Sequence of chain 17.C:
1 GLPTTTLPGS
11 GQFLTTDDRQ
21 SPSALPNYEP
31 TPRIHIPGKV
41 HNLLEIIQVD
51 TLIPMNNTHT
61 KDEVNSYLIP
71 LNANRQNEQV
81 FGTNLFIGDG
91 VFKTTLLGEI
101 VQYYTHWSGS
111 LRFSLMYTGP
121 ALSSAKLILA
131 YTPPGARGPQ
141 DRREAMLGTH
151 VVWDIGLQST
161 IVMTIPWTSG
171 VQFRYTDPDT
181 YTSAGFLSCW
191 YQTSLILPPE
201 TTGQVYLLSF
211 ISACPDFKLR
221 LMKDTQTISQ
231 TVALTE

Binding-site contacts:
Ligand atom C4 contacts residue LEU106 of chain 17.A at 3.9 Å (hydrophobic).
Ligand atom C2C contacts residue TYR197 of chain 17.A at 3.7 Å (hydrophobic).
Ligand atom O1 contacts residue LEU106 of chain 17.A at 3.7 Å.
Ligand atom O1B contacts residue TYR128 of chain 17.A at 3.4 Å (h-bond).
Ligand atom C5B contacts residue PHE186 of chain 17.A at 3.9 Å (hydrophobic).
Ligand atom C4C contacts residue VAL191 of chain 17.A at 3.0 Å (hydrophobic).
Ligand atom N3A contacts residue PRO174 of chain 17.A at 3.7 Å.
Ligand atom C2A contacts residue TYR152 of chain 17.A at 3.6 Å (hydrophobic).
Ligand atom C4 contacts residue TYR197 of chain 17.A at 3.8 Å (hydrophobic).
Ligand atom C3B contacts residue TYR152 of chain 17.A at 3.7 Å (hydrophobic).
Ligand atom N3A contacts residue TYR152 of chain 17.A at 3.5 Å.
Ligand atom O1B contacts residue ILE104 of chain 17.A at 3.9 Å.
Ligand atom C1B contacts residue TYR128 of chain 17.A at 3.6 Å (hydrophobic).
Ligand atom C4C contacts residue VAL188 of chain 17.A at 3.7 Å (hydrophobic).
Ligand atom C1B contacts residue VAL188 of chain 17.A at 3.8 Å (hydrophobic).
Ligand atom C4B contacts residue TYR152 of chain 17.A at 3.8 Å (hydrophobic).
Ligand atom C5C contacts residue VAL191 of chain 17.A at 3.8 Å (hydrophobic).
Ligand atom N2 contacts residue LEU106 of chain 17.A at 3.8 Å.
Ligand atom C2B contacts residue VAL188 of chain 17.A at 3.5 Å (hydrophobic).
Ligand atom C5 contacts residue LEU106 of chain 17.A at 3.8 Å (hydrophobic).
Ligand atom C5A contacts residue PHE186 of chain 17.A at 3.5 Å (hydrophobic).
Ligand atom C4A contacts residue PRO174 of chain 17.A at 3.1 Å (hydrophobic).
Ligand atom C6B contacts residue TYR128 of chain 17.A at 3.3 Å (hydrophobic).
Ligand atom C5A contacts residue VAL176 of chain 17.A at 3.6 Å (hydrophobic).
Ligand atom N3A contacts residue ALA24 of chain 17.C at 3.8 Å.
Ligand atom C3 contacts residue ASN219 of chain 17.A at 4.0 Å.
Ligand atom C5B contacts residue MET224 of chain 17.A at 3.8 Å (hydrophobic).
Ligand atom C31 contacts residue ASN219 of chain 17.A at 3.3 Å.
Ligand atom C3C contacts residue TYR128 of chain 17.A at 3.4 Å (hydrophobic).
Ligand atom O1 contacts residue MET221 of chain 17.A at 3.9 Å.
Ligand atom C2A contacts residue PHE186 of chain 17.A at 3.3 Å (hydrophobic).
Ligand atom C3B contacts residue VAL188 of chain 17.A at 3.8 Å (hydrophobic).
Ligand atom C1B contacts residue ILE104 of chain 17.A at 4.0 Å (hydrophobic).
Ligand atom O1A contacts residue PHE186 of chain 17.A at 3.0 Å.
Ligand atom N2 contacts residue ASN219 of chain 17.A at 3.8 Å.
Ligand atom C1C contacts residue LEU106 of chain 17.A at 3.8 Å (hydrophobic).
Ligand atom C6B contacts residue ILE104 of chain 17.A at 3.6 Å (hydrophobic).
Ligand atom N3A contacts residue PHE186 of chain 17.A at 4.0 Å.
Ligand atom C1C contacts residue TYR128 of chain 17.A at 3.7 Å (hydrophobic).
Ligand atom C4B contacts residue PHE186 of chain 17.A at 3.6 Å (hydrophobic).

Sequence of chain 17.A:
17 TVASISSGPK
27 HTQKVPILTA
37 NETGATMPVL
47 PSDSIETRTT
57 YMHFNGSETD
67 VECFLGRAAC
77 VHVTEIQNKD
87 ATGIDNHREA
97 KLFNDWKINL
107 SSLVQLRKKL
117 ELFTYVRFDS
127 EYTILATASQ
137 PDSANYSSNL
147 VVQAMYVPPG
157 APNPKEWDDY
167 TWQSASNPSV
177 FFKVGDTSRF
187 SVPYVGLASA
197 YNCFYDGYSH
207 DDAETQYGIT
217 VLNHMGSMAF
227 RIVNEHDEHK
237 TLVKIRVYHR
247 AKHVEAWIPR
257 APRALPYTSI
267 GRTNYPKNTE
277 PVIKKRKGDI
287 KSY

The protein below binds the small molecule below.
Small molecule (SMILES): Cc1cc(CCCCCOc2ccc(C3=NCCO3)cc2)on1